Sequence of chain 34.C:
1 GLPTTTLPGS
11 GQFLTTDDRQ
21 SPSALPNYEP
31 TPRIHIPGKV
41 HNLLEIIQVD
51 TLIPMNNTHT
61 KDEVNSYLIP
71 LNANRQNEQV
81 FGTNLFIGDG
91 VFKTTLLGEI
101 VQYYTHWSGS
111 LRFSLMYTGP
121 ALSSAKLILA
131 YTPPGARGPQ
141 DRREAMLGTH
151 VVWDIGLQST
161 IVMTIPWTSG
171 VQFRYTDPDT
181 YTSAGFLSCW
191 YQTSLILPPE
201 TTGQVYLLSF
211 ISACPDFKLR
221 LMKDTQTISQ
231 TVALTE

This protein binds this small molecule.
Small molecule (SMILES): Cc1cc(CCCCCCCOc2ccc(C3=N[C@@H](C)CO3)cc2)on1

Sequence of chain 34.A:
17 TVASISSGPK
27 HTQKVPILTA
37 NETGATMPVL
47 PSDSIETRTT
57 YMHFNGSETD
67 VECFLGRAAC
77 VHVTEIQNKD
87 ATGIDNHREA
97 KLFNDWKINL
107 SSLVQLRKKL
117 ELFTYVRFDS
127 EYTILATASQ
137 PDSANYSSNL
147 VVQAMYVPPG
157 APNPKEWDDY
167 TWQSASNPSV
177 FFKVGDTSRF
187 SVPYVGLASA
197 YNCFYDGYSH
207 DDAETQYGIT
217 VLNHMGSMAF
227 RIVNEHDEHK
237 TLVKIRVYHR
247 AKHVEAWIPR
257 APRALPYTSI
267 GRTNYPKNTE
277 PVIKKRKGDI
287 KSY

Binding-site contacts:
Ligand atom C4 contacts residue MET224 of chain 34.A at 3.8 Å (hydrophobic).
Ligand atom O1B contacts residue TYR128 of chain 34.A at 3.9 Å.
Ligand atom C2C contacts residue VAL188 of chain 34.A at 3.2 Å (hydrophobic).
Ligand atom C7C contacts residue TYR128 of chain 34.A at 3.6 Å (hydrophobic).
Ligand atom C4 contacts residue TYR152 of chain 34.A at 3.9 Å (hydrophobic).
Ligand atom C31 contacts residue VAL176 of chain 34.A at 3.3 Å (hydrophobic).
Ligand atom N3A contacts residue ASN219 of chain 34.A at 3.0 Å (h-bond).
Ligand atom O1 contacts residue PHE186 of chain 34.A at 3.5 Å.
Ligand atom C5C contacts residue TYR128 of chain 34.A at 3.5 Å (hydrophobic).
Ligand atom C6B contacts residue LEU106 of chain 34.A at 3.9 Å (hydrophobic).
Ligand atom C6C contacts residue VAL191 of chain 34.A at 3.2 Å (hydrophobic).
Ligand atom C4 contacts residue PHE186 of chain 34.A at 3.6 Å (hydrophobic).
Ligand atom C31 contacts residue SER175 of chain 34.A at 3.6 Å.
Ligand atom C5B contacts residue LEU106 of chain 34.A at 3.5 Å (hydrophobic).
Ligand atom O1 contacts residue ALA24 of chain 34.C at 3.6 Å.
Ligand atom O1 contacts residue TYR152 of chain 34.A at 3.9 Å.
Ligand atom C7C contacts residue TYR197 of chain 34.A at 3.8 Å (hydrophobic).
Ligand atom O1B contacts residue MET221 of chain 34.A at 3.4 Å.
Ligand atom C3 contacts residue PHE186 of chain 34.A at 3.8 Å (hydrophobic).
Ligand atom C31 contacts residue ALA150 of chain 34.A at 3.5 Å (hydrophobic).
Ligand atom C1B contacts residue MET221 of chain 34.A at 3.8 Å (hydrophobic).
Ligand atom C5 contacts residue TYR152 of chain 34.A at 3.8 Å (hydrophobic).
Ligand atom C31 contacts residue PRO174 of chain 34.A at 3.4 Å (hydrophobic).
Ligand atom C5B contacts residue TYR197 of chain 34.A at 3.7 Å (hydrophobic).
Ligand atom C3C contacts residue TYR128 of chain 34.A at 3.9 Å (hydrophobic).
Ligand atom C5 contacts residue PHE186 of chain 34.A at 3.5 Å (hydrophobic).
Ligand atom C3B contacts residue MET221 of chain 34.A at 3.8 Å (hydrophobic).
Ligand atom N2 contacts residue ALA24 of chain 34.C at 3.4 Å.
Ligand atom CM1 contacts residue SER107 of chain 34.A at 3.9 Å.
Ligand atom C6B contacts residue TYR197 of chain 34.A at 3.6 Å (hydrophobic).
Ligand atom C2B contacts residue MET221 of chain 34.A at 3.5 Å (hydrophobic).
Ligand atom O1 contacts residue VAL188 of chain 34.A at 3.8 Å.
Ligand atom C4C contacts residue TYR152 of chain 34.A at 3.8 Å (hydrophobic).
Ligand atom C4A contacts residue ASN219 of chain 34.A at 3.5 Å.
Ligand atom N2 contacts residue PHE186 of chain 34.A at 3.7 Å.
Ligand atom C3C contacts residue VAL188 of chain 34.A at 3.3 Å (hydrophobic).
Ligand atom C6C contacts residue MET221 of chain 34.A at 3.7 Å (hydrophobic).
Ligand atom C3 contacts residue PRO174 of chain 34.A at 3.8 Å (hydrophobic).
Ligand atom C5C contacts residue ILE104 of chain 34.A at 3.8 Å (hydrophobic).
Ligand atom C4B contacts residue LEU106 of chain 34.A at 3.7 Å (hydrophobic).